Sequence of chain 1.B:
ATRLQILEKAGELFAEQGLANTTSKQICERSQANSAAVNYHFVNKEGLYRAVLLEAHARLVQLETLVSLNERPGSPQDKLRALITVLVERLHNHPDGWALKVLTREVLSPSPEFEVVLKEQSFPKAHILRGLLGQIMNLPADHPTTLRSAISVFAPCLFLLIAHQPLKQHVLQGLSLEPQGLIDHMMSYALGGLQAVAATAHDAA

Binding-site contacts:
Ligand atom O13 contacts residue LYS153 of chain 1.B at 4.0 Å.
Ligand atom C8 contacts residue PHE182 of chain 1.B at 3.8 Å (hydrophobic).
Ligand atom O10 contacts residue LEU195 of chain 1.A at 3.9 Å.
Ligand atom C4 contacts residue ALA154 of chain 1.B at 3.7 Å (hydrophobic).
Ligand atom O11 contacts residue LYS153 of chain 1.B at 3.6 Å.
Ligand atom C6 contacts residue ALA154 of chain 1.B at 4.0 Å (hydrophobic).
Ligand atom O10 contacts residue PHE187 of chain 1.A at 4.1 Å.
Ligand atom O10 contacts residue PHE182 of chain 1.B at 4.2 Å.
Ligand atom C1 contacts residue ALA154 of chain 1.B at 4.1 Å (hydrophobic).
Ligand atom O3 contacts residue ALA178 of chain 1.B at 3.6 Å.
Ligand atom O11 contacts residue HIS85 of chain 1.B at 3.1 Å.
Ligand atom C1 contacts residue LEU195 of chain 1.A at 3.8 Å (hydrophobic).
Ligand atom C1 contacts residue VAL199 of chain 1.A at 4.0 Å (hydrophobic).
Ligand atom O15 contacts residue LEU157 of chain 1.B at 3.3 Å.
Ligand atom O10 contacts residue VAL199 of chain 1.A at 3.6 Å.
Ligand atom C6 contacts residue LYS153 of chain 1.B at 4.1 Å.
Ligand atom C1 contacts residue LEU200 of chain 1.A at 3.8 Å (hydrophobic).
Ligand atom C5 contacts residue PHE182 of chain 1.B at 3.7 Å (hydrophobic).
Ligand atom O11 contacts residue PHE182 of chain 1.B at 4.1 Å.
Ligand atom C5 contacts residue ALA154 of chain 1.B at 3.7 Å (hydrophobic).
Ligand atom C7 contacts residue LYS153 of chain 1.B at 4.1 Å.
Ligand atom C2 contacts residue PHE182 of chain 1.B at 3.6 Å (hydrophobic).
Ligand atom C12 contacts residue ALA154 of chain 1.B at 4.2 Å (hydrophobic).
Ligand atom O15 contacts residue PHE182 of chain 1.B at 3.6 Å.
Ligand atom O3 contacts residue LEU157 of chain 1.B at 3.5 Å.
Ligand atom C12 contacts residue LYS153 of chain 1.B at 3.6 Å.
Ligand atom C7 contacts residue PHE182 of chain 1.B at 3.6 Å (hydrophobic).
Ligand atom C4 contacts residue PHE182 of chain 1.B at 3.6 Å (hydrophobic).
Ligand atom O13 contacts residue PHE182 of chain 1.B at 3.8 Å.
Ligand atom C7 contacts residue HIS85 of chain 1.B at 4.1 Å.
Ligand atom C2 contacts residue ALA154 of chain 1.B at 3.9 Å (hydrophobic).
Ligand atom O15 contacts residue ALA154 of chain 1.B at 3.7 Å.
Ligand atom O3 contacts residue ALA154 of chain 1.B at 3.7 Å.
Ligand atom C12 contacts residue PHE182 of chain 1.B at 3.8 Å (hydrophobic).
Ligand atom C14 contacts residue LYS153 of chain 1.B at 3.9 Å.
Ligand atom C14 contacts residue VAL89 of chain 1.B at 3.0 Å (hydrophobic).
Ligand atom C9 contacts residue PHE182 of chain 1.B at 3.6 Å (hydrophobic).
Ligand atom O3 contacts residue PHE182 of chain 1.B at 3.9 Å.
Ligand atom C14 contacts residue PHE182 of chain 1.B at 3.8 Å (hydrophobic).
Ligand atom C6 contacts residue PHE182 of chain 1.B at 3.6 Å (hydrophobic).

The small molecule below binds the protein below.
Small molecule (SMILES): C[C@@H](O)c1c(O)cc(O)c([C@@H](C)O)c1O

Sequence of chain 1.A:
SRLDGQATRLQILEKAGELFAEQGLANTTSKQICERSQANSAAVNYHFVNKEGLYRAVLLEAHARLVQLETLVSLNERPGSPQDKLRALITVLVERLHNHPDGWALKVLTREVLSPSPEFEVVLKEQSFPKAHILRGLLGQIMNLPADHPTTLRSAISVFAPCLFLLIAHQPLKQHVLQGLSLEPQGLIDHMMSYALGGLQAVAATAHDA